Binding-site contacts:
Ligand atom C27 contacts residue ILE172 of chain 1.A at 3.4 Å (hydrophobic).
Ligand atom C27 contacts residue GLN74 of chain 1.A at 3.6 Å.
Ligand atom C38 contacts residue ASP290 of chain 1.A at 3.6 Å.
Ligand atom N40 contacts residue GLY73 of chain 1.A at 3.1 Å (h-bond).
Ligand atom C11 contacts residue LEU92 of chain 1.A at 3.4 Å (hydrophobic).
Ligand atom C2 contacts residue PHE170 of chain 1.A at 3.4 Å (hydrophobic).
Ligand atom N41 contacts residue GLY292 of chain 1.A at 2.5 Å (h-bond).
Ligand atom C26 contacts residue GLY292 of chain 1.A at 3.3 Å.
Ligand atom N42 contacts residue GLY96 of chain 1.A at 3.0 Å (h-bond).
Ligand atom O45 contacts residue GLN135 of chain 1.A at 3.5 Å (h-bond).
Ligand atom O43 contacts residue GLY292 of chain 1.A at 3.4 Å (h-bond).
Ligand atom N40 contacts residue THR294 of chain 1.A at 3.2 Å (h-bond).
Ligand atom N42 contacts residue ASP290 of chain 1.A at 2.8 Å (salt-bridge).
Ligand atom C9 contacts residue GLN135 of chain 1.A at 3.3 Å.
Ligand atom C20 contacts residue THR294 of chain 1.A at 3.5 Å.
Ligand atom O45 contacts residue THR134 of chain 1.A at 3.4 Å (h-bond).
Ligand atom O43 contacts residue THR293 of chain 1.A at 3.1 Å.
Ligand atom C19 contacts residue GLY292 of chain 1.A at 3.5 Å.
Ligand atom N39 contacts residue GLY292 of chain 1.A at 3.6 Å.
Ligand atom O46 contacts residue ASP94 of chain 1.A at 2.5 Å (salt-bridge).
Ligand atom C14 contacts residue GLY96 of chain 1.A at 2.9 Å.
Ligand atom C10 contacts residue TYR133 of chain 1.A at 3.6 Å (hydrophobic).
Ligand atom C13 contacts residue PRO132 of chain 1.A at 3.3 Å (hydrophobic).
Ligand atom C5 contacts residue PHE170 of chain 1.A at 3.6 Å (hydrophobic).
Ligand atom C26 contacts residue GLY75 of chain 1.A at 3.6 Å.
Ligand atom C30 contacts residue ASP94 of chain 1.A at 3.4 Å.
Ligand atom C32 contacts residue GLY292 of chain 1.A at 3.2 Å.
Ligand atom O46 contacts residue GLY96 of chain 1.A at 3.2 Å (h-bond).
Ligand atom C27 contacts residue GLY73 of chain 1.A at 3.3 Å.
Ligand atom C5 contacts residue GLN135 of chain 1.A at 3.6 Å.
Ligand atom C4 contacts residue GLN135 of chain 1.A at 3.4 Å.
Ligand atom C12 contacts residue THR134 of chain 1.A at 3.2 Å.
Ligand atom O43 contacts residue THR294 of chain 1.A at 2.5 Å (h-bond).
Ligand atom C21 contacts residue GLY292 of chain 1.A at 3.6 Å.
Ligand atom C30 contacts residue GLY292 of chain 1.A at 3.5 Å.
Ligand atom C25 contacts residue GLY73 of chain 1.A at 3.5 Å.
Ligand atom C34 contacts residue ASP290 of chain 1.A at 3.5 Å.
Ligand atom C8 contacts residue THR134 of chain 1.A at 3.5 Å.
Ligand atom C25 contacts residue THR294 of chain 1.A at 3.5 Å.
Ligand atom C37 contacts residue GLY292 of chain 1.A at 3.4 Å.

The small molecule below binds the protein below.
Small molecule (SMILES): CC[C@H](C)[C@@]1(NC(C)=O)CCN([C@@H](CCc2ccccc2)C(=O)N[C@@H](Cc2ccccc2)[C@H](O)CNCc2cccc(OC)c2)C1=O

Sequence of chain 1.A:
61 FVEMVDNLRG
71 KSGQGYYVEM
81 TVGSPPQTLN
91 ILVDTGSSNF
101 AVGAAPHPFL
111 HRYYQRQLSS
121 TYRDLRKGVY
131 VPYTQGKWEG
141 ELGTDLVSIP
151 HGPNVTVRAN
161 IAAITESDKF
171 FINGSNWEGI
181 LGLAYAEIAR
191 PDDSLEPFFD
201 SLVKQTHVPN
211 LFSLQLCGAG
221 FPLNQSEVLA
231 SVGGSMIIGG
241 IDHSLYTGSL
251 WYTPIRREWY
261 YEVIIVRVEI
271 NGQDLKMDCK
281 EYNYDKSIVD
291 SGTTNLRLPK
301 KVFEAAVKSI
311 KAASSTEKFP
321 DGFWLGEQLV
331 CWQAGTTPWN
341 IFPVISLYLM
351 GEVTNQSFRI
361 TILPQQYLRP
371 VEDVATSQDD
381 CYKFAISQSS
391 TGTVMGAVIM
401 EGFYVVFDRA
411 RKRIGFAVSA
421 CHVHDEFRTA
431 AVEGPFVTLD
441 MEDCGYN